Sequence of chain 1.A:
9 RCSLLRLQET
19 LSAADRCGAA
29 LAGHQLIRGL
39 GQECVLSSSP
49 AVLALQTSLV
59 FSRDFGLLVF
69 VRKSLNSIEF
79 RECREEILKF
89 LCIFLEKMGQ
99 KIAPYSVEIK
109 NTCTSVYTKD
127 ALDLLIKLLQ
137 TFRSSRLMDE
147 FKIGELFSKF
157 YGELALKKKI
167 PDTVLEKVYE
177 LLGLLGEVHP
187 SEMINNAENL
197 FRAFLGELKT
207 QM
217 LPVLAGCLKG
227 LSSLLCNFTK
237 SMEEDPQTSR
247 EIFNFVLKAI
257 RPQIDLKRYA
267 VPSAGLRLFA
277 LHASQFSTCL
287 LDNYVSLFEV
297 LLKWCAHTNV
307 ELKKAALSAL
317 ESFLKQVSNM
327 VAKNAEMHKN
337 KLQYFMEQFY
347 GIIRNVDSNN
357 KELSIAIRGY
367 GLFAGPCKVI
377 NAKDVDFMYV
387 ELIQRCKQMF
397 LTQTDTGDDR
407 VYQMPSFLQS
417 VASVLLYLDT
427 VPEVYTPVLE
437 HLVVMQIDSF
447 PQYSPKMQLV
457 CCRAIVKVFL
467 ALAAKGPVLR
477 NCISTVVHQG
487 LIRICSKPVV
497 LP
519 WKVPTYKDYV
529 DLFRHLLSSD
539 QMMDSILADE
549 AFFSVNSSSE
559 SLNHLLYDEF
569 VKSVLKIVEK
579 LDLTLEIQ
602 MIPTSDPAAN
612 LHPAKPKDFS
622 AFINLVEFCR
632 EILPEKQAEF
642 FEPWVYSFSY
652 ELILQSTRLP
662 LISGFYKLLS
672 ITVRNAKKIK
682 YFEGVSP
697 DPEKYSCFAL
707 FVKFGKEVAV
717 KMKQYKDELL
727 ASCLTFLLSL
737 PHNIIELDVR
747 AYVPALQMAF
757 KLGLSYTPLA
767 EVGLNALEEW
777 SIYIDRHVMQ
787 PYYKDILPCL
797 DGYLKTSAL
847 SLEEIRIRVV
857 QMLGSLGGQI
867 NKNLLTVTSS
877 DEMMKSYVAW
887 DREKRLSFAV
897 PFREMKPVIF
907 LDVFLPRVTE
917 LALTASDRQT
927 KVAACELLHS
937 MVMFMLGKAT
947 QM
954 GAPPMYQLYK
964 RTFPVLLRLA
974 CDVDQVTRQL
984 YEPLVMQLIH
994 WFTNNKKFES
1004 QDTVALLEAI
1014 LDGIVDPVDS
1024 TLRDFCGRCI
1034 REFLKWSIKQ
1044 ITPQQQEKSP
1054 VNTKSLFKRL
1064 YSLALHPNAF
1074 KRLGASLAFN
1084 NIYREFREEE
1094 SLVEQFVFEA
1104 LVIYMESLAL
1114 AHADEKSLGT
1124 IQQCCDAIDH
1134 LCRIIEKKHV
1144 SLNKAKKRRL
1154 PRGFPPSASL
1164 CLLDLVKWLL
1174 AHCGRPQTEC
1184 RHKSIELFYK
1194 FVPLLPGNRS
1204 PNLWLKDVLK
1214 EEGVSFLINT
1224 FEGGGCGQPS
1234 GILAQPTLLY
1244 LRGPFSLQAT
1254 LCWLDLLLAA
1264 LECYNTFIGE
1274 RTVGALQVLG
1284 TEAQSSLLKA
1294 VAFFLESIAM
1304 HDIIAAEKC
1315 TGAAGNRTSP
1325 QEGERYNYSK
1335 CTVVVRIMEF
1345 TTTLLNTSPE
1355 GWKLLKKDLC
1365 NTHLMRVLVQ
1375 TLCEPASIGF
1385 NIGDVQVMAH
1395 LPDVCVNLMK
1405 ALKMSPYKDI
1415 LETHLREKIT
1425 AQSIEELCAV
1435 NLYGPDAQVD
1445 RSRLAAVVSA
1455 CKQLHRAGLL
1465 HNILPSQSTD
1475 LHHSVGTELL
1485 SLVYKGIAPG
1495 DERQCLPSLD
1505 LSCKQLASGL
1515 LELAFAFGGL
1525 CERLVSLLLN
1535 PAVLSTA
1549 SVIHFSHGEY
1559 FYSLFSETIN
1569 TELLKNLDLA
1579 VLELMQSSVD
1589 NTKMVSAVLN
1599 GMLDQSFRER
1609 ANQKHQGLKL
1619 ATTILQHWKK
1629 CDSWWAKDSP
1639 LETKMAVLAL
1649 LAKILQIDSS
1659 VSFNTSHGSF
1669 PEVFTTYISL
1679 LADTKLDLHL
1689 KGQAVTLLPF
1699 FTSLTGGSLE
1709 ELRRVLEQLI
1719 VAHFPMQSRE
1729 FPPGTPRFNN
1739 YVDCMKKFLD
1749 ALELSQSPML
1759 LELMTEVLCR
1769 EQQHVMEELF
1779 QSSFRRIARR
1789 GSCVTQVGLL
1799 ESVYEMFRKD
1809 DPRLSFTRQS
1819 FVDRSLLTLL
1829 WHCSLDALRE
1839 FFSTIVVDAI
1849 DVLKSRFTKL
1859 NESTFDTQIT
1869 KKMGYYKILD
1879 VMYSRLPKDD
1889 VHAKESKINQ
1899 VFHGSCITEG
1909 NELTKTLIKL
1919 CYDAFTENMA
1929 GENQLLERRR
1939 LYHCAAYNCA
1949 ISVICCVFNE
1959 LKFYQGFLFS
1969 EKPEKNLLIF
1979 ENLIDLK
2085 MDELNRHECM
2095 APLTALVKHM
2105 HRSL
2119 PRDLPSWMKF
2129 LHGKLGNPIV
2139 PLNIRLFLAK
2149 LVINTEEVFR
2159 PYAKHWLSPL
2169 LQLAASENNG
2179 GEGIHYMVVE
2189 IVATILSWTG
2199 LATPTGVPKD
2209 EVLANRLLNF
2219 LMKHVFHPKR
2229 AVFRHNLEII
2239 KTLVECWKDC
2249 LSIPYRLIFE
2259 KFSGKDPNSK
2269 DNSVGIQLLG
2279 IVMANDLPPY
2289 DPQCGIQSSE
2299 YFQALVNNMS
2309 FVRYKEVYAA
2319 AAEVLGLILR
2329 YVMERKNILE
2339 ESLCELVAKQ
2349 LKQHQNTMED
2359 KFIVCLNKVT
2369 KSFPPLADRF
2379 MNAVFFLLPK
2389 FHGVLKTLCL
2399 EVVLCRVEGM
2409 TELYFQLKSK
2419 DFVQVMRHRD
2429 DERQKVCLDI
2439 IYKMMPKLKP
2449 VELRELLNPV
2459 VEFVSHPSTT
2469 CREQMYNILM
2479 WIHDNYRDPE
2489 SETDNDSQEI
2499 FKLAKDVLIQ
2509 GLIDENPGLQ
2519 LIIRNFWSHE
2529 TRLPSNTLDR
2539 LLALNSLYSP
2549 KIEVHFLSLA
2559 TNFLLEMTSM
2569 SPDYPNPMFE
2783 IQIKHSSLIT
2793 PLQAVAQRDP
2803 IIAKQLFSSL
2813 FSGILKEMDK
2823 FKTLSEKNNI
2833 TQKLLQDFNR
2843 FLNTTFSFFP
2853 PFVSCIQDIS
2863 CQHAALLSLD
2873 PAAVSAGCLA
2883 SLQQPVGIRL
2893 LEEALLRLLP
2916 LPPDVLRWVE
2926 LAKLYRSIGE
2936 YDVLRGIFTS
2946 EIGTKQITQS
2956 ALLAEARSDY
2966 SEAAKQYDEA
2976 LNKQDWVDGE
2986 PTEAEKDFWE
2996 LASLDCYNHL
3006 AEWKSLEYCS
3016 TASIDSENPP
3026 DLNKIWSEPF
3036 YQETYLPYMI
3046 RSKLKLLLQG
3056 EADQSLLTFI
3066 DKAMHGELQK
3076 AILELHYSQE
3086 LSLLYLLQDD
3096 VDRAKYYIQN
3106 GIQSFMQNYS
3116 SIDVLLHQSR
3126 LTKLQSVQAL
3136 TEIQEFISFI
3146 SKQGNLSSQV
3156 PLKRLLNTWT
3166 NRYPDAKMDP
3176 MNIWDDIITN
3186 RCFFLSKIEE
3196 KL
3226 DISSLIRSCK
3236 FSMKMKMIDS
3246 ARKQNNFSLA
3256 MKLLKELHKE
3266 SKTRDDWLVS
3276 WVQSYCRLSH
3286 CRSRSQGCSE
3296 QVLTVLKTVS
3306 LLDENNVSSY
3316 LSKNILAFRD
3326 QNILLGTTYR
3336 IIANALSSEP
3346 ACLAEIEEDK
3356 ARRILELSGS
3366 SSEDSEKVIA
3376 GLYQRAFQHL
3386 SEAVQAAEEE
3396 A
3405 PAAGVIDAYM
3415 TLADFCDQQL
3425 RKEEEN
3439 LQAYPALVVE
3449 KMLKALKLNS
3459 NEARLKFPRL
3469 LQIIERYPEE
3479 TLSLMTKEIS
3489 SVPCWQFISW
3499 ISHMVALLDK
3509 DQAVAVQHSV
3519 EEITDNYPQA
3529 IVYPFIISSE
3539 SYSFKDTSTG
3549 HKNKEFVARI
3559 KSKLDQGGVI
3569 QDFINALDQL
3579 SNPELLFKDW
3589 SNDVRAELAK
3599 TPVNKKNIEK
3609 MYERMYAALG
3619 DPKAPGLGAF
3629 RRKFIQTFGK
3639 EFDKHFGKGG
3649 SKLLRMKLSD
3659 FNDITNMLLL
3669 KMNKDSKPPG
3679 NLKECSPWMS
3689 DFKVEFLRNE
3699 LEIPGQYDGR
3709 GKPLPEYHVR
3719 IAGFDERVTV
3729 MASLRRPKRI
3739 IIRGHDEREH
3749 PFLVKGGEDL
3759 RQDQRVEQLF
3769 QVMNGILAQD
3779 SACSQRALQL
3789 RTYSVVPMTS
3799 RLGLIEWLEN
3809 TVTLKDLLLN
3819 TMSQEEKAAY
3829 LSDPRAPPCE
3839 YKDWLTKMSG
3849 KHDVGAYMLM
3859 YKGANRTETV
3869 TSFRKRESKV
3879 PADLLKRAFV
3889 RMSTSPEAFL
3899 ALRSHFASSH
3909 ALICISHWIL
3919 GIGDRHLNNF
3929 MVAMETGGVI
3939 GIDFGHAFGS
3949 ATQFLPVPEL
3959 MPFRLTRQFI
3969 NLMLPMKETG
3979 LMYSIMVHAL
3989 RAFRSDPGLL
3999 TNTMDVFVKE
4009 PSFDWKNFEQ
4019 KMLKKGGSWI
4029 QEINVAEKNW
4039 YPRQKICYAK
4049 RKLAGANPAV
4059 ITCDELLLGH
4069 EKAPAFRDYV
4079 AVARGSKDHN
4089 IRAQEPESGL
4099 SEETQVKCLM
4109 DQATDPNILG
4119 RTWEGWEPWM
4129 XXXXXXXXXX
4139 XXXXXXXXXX

Binding-site contacts:
Ligand atom PB contacts residue MG1 of chain 1.D at 3.6 Å.
Ligand atom O3B contacts residue SER3731 of chain 1.A at 2.6 Å (h-bond).
Ligand atom PG contacts residue MG1 of chain 1.C at 3.4 Å.
Ligand atom N6 contacts residue GLU3804 of chain 1.A at 3.1 Å (salt-bridge).
Ligand atom S1G contacts residue ASN3926 of chain 1.A at 3.8 Å.
Ligand atom O1B contacts residue MG1 of chain 1.D at 2.1 Å.
Ligand atom O3A contacts residue LYS3753 of chain 1.A at 3.2 Å (salt-bridge).
Ligand atom O3G contacts residue MG1 of chain 1.D at 3.9 Å.
Ligand atom O3A contacts residue SER3731 of chain 1.A at 3.7 Å.
Ligand atom N1 contacts residue TRP3805 of chain 1.A at 3.7 Å.
Ligand atom C8 contacts residue LEU3751 of chain 1.A at 3.7 Å (hydrophobic).
Ligand atom O1A contacts residue MG1 of chain 1.C at 3.8 Å.
Ligand atom O2G contacts residue MG1 of chain 1.D at 3.5 Å.
Ligand atom C2 contacts residue TRP3805 of chain 1.A at 3.8 Å (hydrophobic).
Ligand atom PG contacts residue SER3731 of chain 1.A at 3.8 Å.
Ligand atom O2B contacts residue LEU3732 of chain 1.A at 3.8 Å.
Ligand atom O2A contacts residue LYS3753 of chain 1.A at 2.8 Å (salt-bridge).
Ligand atom N7 contacts residue LEU3751 of chain 1.A at 3.9 Å.
Ligand atom O1B contacts residue GLU3756 of chain 1.A at 3.5 Å (salt-bridge).
Ligand atom N9 contacts residue LEU3751 of chain 1.A at 3.5 Å.
Ligand atom N1 contacts residue GLU3804 of chain 1.A at 3.9 Å.
Ligand atom N6 contacts residue TYR3791 of chain 1.A at 3.6 Å.
Ligand atom O2G contacts residue ASP3941 of chain 1.A at 3.8 Å.
Ligand atom N6 contacts residue LEU3806 of chain 1.A at 4.0 Å.
Ligand atom O5' contacts residue LYS3753 of chain 1.A at 4.0 Å.
Ligand atom C5 contacts residue LEU3751 of chain 1.A at 3.9 Å (hydrophobic).
Ligand atom O2' contacts residue MET3929 of chain 1.A at 3.9 Å.
Ligand atom C6 contacts residue GLU3804 of chain 1.A at 3.7 Å.
Ligand atom N3 contacts residue TRP3805 of chain 1.A at 3.6 Å.
Ligand atom O2B contacts residue SER3731 of chain 1.A at 2.7 Å (h-bond).
Ligand atom O2B contacts residue ARG3733 of chain 1.A at 3.3 Å (salt-bridge).
Ligand atom C2 contacts residue LEU3806 of chain 1.A at 3.6 Å (hydrophobic).
Ligand atom C4 contacts residue LEU3751 of chain 1.A at 3.6 Å (hydrophobic).
Ligand atom N1 contacts residue LEU3806 of chain 1.A at 3.0 Å (h-bond).
Ligand atom C1' contacts residue LEU3751 of chain 1.A at 4.0 Å (hydrophobic).
Ligand atom C6 contacts residue LEU3806 of chain 1.A at 3.9 Å (hydrophobic).
Ligand atom N7 contacts residue ILE3803 of chain 1.A at 3.9 Å.
Ligand atom PA contacts residue LYS3753 of chain 1.A at 3.5 Å.
Ligand atom PB contacts residue SER3731 of chain 1.A at 3.1 Å.
Ligand atom O2G contacts residue MG1 of chain 1.C at 2.0 Å.

The protein below binds the small molecule below.
Small molecule (SMILES): Nc1ncnc2c1ncn2[C@@H]1O[C@H](COP(=O)(O)OP(=O)(O)OP(O)(O)=S)[C@@H](O)[C@H]1O